A protein and the small-molecule ligand that binds it are described below.
Small molecule (SMILES): Nc1c(C(=O)NCc2ccc(F)cc2F)c(=O)n(O)c2ncc(CCCCCO)cc12

Binding-site contacts:
Ligand atom OAE contacts residue MG1 of chain 2.G at 2.3 Å.
Ligand atom CBD contacts residue MG1 of chain 2.H at 3.7 Å.
Ligand atom NBE contacts residue MG1 of chain 2.H at 2.2 Å.
Ligand atom CAZ contacts residue PRO240 of chain 2.A at 3.8 Å (hydrophobic).
Ligand atom CBA contacts residue MG1 of chain 2.H at 3.7 Å.
Ligand atom CAJ contacts residue MG1 of chain 2.G at 2.8 Å.
Ligand atom NBE contacts residue GLU247 of chain 2.A at 3.0 Å (salt-bridge).
Ligand atom CBD contacts residue ASP211 of chain 2.A at 3.2 Å.
Ligand atom NAS contacts residue ASP211 of chain 2.A at 2.6 Å (salt-bridge).
Ligand atom CBC contacts residue MG1 of chain 2.G at 3.9 Å.
Ligand atom OAB contacts residue ARG326 of chain 2.D at 3.6 Å.
Ligand atom OAE contacts residue MG1 of chain 2.H at 1.7 Å.
Ligand atom NBE contacts residue ASP211 of chain 2.A at 3.4 Å (salt-bridge).
Ligand atom CAJ contacts residue ASP211 of chain 2.A at 3.4 Å.
Ligand atom OAE contacts residue ASP159 of chain 2.A at 2.0 Å (salt-bridge).
Ligand atom CAN contacts residue TYR238 of chain 2.A at 3.5 Å (hydrophobic).
Ligand atom CBB contacts residue GLU247 of chain 2.A at 2.7 Å.
Ligand atom CAM contacts residue TYR238 of chain 2.A at 3.6 Å (hydrophobic).
Ligand atom FAG contacts residue GLU247 of chain 2.A at 3.3 Å.
Ligand atom NBE contacts residue ASP159 of chain 2.A at 3.4 Å (salt-bridge).
Ligand atom NAS contacts residue ASP159 of chain 2.A at 3.8 Å.
Ligand atom CAY contacts residue PRO240 of chain 2.A at 3.5 Å (hydrophobic).
Ligand atom OAB contacts residue PRO240 of chain 2.A at 3.2 Å.
Ligand atom CAO contacts residue ASN212 of chain 2.A at 3.8 Å.
Ligand atom OAC contacts residue ASP159 of chain 2.A at 3.7 Å.
Ligand atom OAC contacts residue GLU247 of chain 2.A at 2.2 Å (salt-bridge).
Ligand atom CBA contacts residue GLU247 of chain 2.A at 4.0 Å.
Ligand atom FAG contacts residue PRO240 of chain 2.A at 3.9 Å.
Ligand atom CAU contacts residue PRO240 of chain 2.A at 3.7 Å (hydrophobic).
Ligand atom OAD contacts residue ASN212 of chain 2.A at 3.8 Å.
Ligand atom FAF contacts residue GLN241 of chain 2.A at 3.6 Å.
Ligand atom CBD contacts residue MG1 of chain 2.G at 2.6 Å.
Ligand atom CAK contacts residue PRO240 of chain 2.A at 3.7 Å (hydrophobic).
Ligand atom OAE contacts residue ASP211 of chain 2.A at 3.1 Å (salt-bridge).
Ligand atom CBB contacts residue MG1 of chain 2.H at 2.3 Å.
Ligand atom NBE contacts residue MG1 of chain 2.G at 2.8 Å.
Ligand atom CAH contacts residue GLN241 of chain 2.A at 3.7 Å.
Ligand atom OAE contacts residue GLU247 of chain 2.A at 2.7 Å (salt-bridge).
Ligand atom NAS contacts residue MG1 of chain 2.G at 1.8 Å.
Ligand atom OAC contacts residue MG1 of chain 2.H at 1.8 Å.

Sequence of chain 2.A:
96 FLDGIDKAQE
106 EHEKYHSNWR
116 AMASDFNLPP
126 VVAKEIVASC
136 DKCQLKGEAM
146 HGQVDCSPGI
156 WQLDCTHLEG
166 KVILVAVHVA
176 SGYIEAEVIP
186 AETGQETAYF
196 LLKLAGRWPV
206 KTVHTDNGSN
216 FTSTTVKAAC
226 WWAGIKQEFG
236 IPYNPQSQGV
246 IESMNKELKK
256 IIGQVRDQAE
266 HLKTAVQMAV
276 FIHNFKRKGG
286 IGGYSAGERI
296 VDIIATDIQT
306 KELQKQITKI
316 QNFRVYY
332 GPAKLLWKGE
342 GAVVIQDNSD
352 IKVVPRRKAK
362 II

Sequence of chain 2.D:
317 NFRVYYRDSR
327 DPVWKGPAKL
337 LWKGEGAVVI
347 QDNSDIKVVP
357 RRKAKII